A small-molecule ligand and the protein it binds are described below.
Small molecule (SMILES): CCC(CC)O[C@@H]1C=C(C(=O)O)C[C@H](N)[C@H]1NC(C)=O

Binding-site contacts:
Ligand atom C6 contacts residue TYR322 of chain 3.A at 3.9 Å (hydrophobic).
Ligand atom C11 contacts residue ARG70 of chain 3.A at 3.8 Å.
Ligand atom O1B contacts residue ARG288 of chain 3.A at 3.4 Å (salt-bridge).
Ligand atom C3 contacts residue TYR322 of chain 3.A at 3.5 Å (hydrophobic).
Ligand atom C11 contacts residue TRP97 of chain 3.A at 3.7 Å (hydrophobic).
Ligand atom C3 contacts residue GLU37 of chain 3.A at 3.9 Å.
Ligand atom C9 contacts residue GLU195 of chain 3.A at 3.1 Å.
Ligand atom C8 contacts residue GLU195 of chain 3.A at 4.0 Å.
Ligand atom O1A contacts residue TYR322 of chain 3.A at 3.6 Å.
Ligand atom O1A contacts residue TYR264 of chain 3.A at 2.9 Å (h-bond).
Ligand atom O10 contacts residue ASP69 of chain 3.A at 4.2 Å.
Ligand atom C11 contacts residue SER98 of chain 3.A at 4.2 Å.
Ligand atom C7 contacts residue ARG211 of chain 3.A at 3.9 Å.
Ligand atom O1B contacts residue ARG36 of chain 3.A at 3.5 Å (salt-bridge).
Ligand atom C11 contacts residue ILE141 of chain 3.A at 3.9 Å (hydrophobic).
Ligand atom O10 contacts residue ARG70 of chain 3.A at 2.9 Å (salt-bridge).
Ligand atom C10 contacts residue ARG70 of chain 3.A at 3.9 Å.
Ligand atom C82 contacts residue ILE141 of chain 3.A at 3.9 Å (hydrophobic).
Ligand atom C7 contacts residue TYR322 of chain 3.A at 3.3 Å (hydrophobic).
Ligand atom C81 contacts residue ARG143 of chain 3.A at 3.7 Å.
Ligand atom C1 contacts residue TYR264 of chain 3.A at 4.0 Å (hydrophobic).
Ligand atom C11 contacts residue ARG143 of chain 3.A at 4.1 Å.
Ligand atom O1A contacts residue ARG211 of chain 3.A at 3.6 Å (salt-bridge).
Ligand atom C8 contacts residue ARG143 of chain 3.A at 3.8 Å.
Ligand atom N4 contacts residue GLU37 of chain 3.A at 3.3 Å (salt-bridge).
Ligand atom C91 contacts residue GLU195 of chain 3.A at 4.2 Å.
Ligand atom C91 contacts residue ARG211 of chain 3.A at 3.5 Å.
Ligand atom C9 contacts residue ARG143 of chain 3.A at 4.0 Å.
Ligand atom C82 contacts residue ARG143 of chain 3.A at 3.7 Å.
Ligand atom O1B contacts residue TYR322 of chain 3.A at 3.8 Å.
Ligand atom C7 contacts residue GLU196 of chain 3.A at 4.2 Å.
Ligand atom C2 contacts residue TYR322 of chain 3.A at 3.0 Å (hydrophobic).
Ligand atom C4 contacts residue TYR322 of chain 3.A at 3.9 Å (hydrophobic).
Ligand atom C81 contacts residue ALA165 of chain 3.A at 4.0 Å (hydrophobic).
Ligand atom C6 contacts residue GLU196 of chain 3.A at 4.0 Å.
Ligand atom C3 contacts residue ARG36 of chain 3.A at 3.9 Å.
Ligand atom C1 contacts residue ARG288 of chain 3.A at 3.9 Å.
Ligand atom C4 contacts residue GLU37 of chain 3.A at 3.8 Å.
Ligand atom C1 contacts residue TYR322 of chain 3.A at 3.3 Å (hydrophobic).
Ligand atom O1A contacts residue ARG288 of chain 3.A at 3.2 Å (salt-bridge).

Sequence of chain 3.A:
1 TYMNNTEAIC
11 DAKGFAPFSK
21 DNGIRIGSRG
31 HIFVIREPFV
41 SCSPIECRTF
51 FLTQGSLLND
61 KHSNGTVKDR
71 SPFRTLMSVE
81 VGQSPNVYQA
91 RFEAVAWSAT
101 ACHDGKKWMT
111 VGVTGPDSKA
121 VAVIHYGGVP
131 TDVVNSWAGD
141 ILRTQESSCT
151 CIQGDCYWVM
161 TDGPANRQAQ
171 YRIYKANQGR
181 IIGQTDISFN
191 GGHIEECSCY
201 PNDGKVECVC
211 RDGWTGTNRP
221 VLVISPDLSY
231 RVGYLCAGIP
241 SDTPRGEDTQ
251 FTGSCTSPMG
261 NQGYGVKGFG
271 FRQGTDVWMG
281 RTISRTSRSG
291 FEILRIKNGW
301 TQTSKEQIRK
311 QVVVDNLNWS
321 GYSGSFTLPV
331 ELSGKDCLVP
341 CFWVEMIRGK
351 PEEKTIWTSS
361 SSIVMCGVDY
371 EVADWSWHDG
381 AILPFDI